Sequence of chain 1.F:
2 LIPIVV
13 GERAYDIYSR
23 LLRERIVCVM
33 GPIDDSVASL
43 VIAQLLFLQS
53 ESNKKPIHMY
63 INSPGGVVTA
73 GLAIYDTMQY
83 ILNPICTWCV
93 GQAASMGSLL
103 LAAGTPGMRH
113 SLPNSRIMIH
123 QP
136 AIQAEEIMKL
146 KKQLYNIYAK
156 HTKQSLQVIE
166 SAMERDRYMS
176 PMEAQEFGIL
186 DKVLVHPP

Binding-site contacts:
Ligand atom C4 contacts residue TYR82 of chain 1.F at 3.8 Å (hydrophobic).
Ligand atom C9 contacts residue TYR62 of chain 1.G at 3.2 Å (hydrophobic).
Ligand atom C24 contacts residue TYR62 of chain 1.G at 3.5 Å (hydrophobic).
Ligand atom C1 contacts residue VAL92 of chain 1.G at 3.5 Å (hydrophobic).
Ligand atom C20 contacts residue SER52 of chain 1.F at 3.3 Å.
Ligand atom C8 contacts residue TYR62 of chain 1.G at 3.6 Å (hydrophobic).
Ligand atom C7 contacts residue TRP90 of chain 1.G at 3.5 Å (hydrophobic).
Ligand atom O1 contacts residue LEU48 of chain 1.F at 3.1 Å.
Ligand atom C20 contacts residue GLU26 of chain 1.G at 3.3 Å.
Ligand atom C3 contacts residue ILE44 of chain 1.F at 3.8 Å (hydrophobic).
Ligand atom C19 contacts residue SER52 of chain 1.F at 3.5 Å.
Ligand atom N1 contacts residue TYR62 of chain 1.G at 3.0 Å.
Ligand atom C1 contacts residue TYR62 of chain 1.G at 3.5 Å (hydrophobic).
Ligand atom CL1 contacts residue PHE49 of chain 1.F at 3.8 Å.
Ligand atom C23 contacts residue HIS60 of chain 1.G at 3.3 Å.
Ligand atom C8 contacts residue TRP90 of chain 1.G at 3.2 Å (hydrophobic).
Ligand atom N4 contacts residue GLU26 of chain 1.G at 2.6 Å (salt-bridge).
Ligand atom C14 contacts residue GLU26 of chain 1.G at 3.5 Å.
Ligand atom C19 contacts residue GLU26 of chain 1.G at 3.4 Å.
Ligand atom N5 contacts residue TYR62 of chain 1.G at 3.7 Å.
Ligand atom N2 contacts residue TYR62 of chain 1.G at 2.9 Å (h-bond).
Ligand atom C13 contacts residue TYR62 of chain 1.G at 3.8 Å (hydrophobic).
Ligand atom C3 contacts residue THR79 of chain 1.F at 3.4 Å.
Ligand atom C12 contacts residue TYR82 of chain 1.F at 3.7 Å (hydrophobic).
Ligand atom C7 contacts residue TYR82 of chain 1.F at 3.8 Å (hydrophobic).
Ligand atom C9 contacts residue HIS60 of chain 1.G at 3.5 Å.
Ligand atom C10 contacts residue TYR62 of chain 1.G at 3.0 Å (hydrophobic).
Ligand atom C22 contacts residue GLU26 of chain 1.G at 3.4 Å.
Ligand atom C17 contacts residue GLU26 of chain 1.G at 3.6 Å.
Ligand atom C15 contacts residue GLU26 of chain 1.G at 3.3 Å.
Ligand atom C21 contacts residue GLU26 of chain 1.G at 3.7 Å.
Ligand atom C17 contacts residue LEU23 of chain 1.G at 3.7 Å (hydrophobic).
Ligand atom C4 contacts residue LEU114 of chain 1.G at 3.7 Å (hydrophobic).
Ligand atom C18 contacts residue GLU26 of chain 1.G at 3.4 Å.
Ligand atom C5 contacts residue TYR82 of chain 1.F at 3.3 Å (hydrophobic).
Ligand atom CL1 contacts residue LEU23 of chain 1.G at 3.5 Å.
Ligand atom C12 contacts residue TYR62 of chain 1.G at 3.1 Å (hydrophobic).
Ligand atom C3 contacts residue LEU114 of chain 1.G at 3.6 Å (hydrophobic).
Ligand atom C11 contacts residue TYR62 of chain 1.G at 3.0 Å (hydrophobic).
Ligand atom N1 contacts residue VAL92 of chain 1.G at 3.2 Å.

A protein and the small-molecule ligand that binds it are described below.
Small molecule (SMILES): N#Cc1cccc(CN2CCC3=C(C2)C(=O)N(Cc2ccc(Cl)cc2)C2=NCCN23)c1

Sequence of chain 1.G:
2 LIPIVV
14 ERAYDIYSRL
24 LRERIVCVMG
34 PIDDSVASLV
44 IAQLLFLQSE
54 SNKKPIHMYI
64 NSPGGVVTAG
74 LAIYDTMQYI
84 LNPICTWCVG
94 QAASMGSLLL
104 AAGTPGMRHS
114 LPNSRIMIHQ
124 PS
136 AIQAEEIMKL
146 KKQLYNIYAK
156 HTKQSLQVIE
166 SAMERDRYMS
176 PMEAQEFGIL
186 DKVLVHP